Binding-site contacts:
Ligand atom O5 contacts residue ASP798 of chain 1.C at 3.9 Å.
Ligand atom C2 contacts residue ASN711 of chain 1.B at 2.4 Å.
Ligand atom C8 contacts residue ASN711 of chain 1.B at 4.3 Å.
Ligand atom N2 contacts residue ASN711 of chain 1.B at 2.9 Å (h-bond).
Ligand atom O5 contacts residue ASN711 of chain 1.B at 2.4 Å (h-bond).
Ligand atom C4 contacts residue ASN711 of chain 1.B at 4.2 Å.
Ligand atom C3 contacts residue ASN711 of chain 1.B at 3.8 Å.
Ligand atom C7 contacts residue ASN711 of chain 1.B at 3.2 Å.
Ligand atom C1 contacts residue ASP798 of chain 1.C at 4.4 Å.
Ligand atom C8 contacts residue GLY1133 of chain 1.B at 3.7 Å.
Ligand atom O7 contacts residue ASN711 of chain 1.B at 3.3 Å (h-bond).
Ligand atom C5 contacts residue ASN711 of chain 1.B at 3.7 Å.
Ligand atom C1 contacts residue ASN711 of chain 1.B at 1.4 Å.

The small molecule below binds the protein below.
Small molecule (SMILES): CC(=O)N[C@@H]1[C@@H](O)[C@H](O)[C@@H](CO)O[C@H]1O

Sequence of chain 1.C:
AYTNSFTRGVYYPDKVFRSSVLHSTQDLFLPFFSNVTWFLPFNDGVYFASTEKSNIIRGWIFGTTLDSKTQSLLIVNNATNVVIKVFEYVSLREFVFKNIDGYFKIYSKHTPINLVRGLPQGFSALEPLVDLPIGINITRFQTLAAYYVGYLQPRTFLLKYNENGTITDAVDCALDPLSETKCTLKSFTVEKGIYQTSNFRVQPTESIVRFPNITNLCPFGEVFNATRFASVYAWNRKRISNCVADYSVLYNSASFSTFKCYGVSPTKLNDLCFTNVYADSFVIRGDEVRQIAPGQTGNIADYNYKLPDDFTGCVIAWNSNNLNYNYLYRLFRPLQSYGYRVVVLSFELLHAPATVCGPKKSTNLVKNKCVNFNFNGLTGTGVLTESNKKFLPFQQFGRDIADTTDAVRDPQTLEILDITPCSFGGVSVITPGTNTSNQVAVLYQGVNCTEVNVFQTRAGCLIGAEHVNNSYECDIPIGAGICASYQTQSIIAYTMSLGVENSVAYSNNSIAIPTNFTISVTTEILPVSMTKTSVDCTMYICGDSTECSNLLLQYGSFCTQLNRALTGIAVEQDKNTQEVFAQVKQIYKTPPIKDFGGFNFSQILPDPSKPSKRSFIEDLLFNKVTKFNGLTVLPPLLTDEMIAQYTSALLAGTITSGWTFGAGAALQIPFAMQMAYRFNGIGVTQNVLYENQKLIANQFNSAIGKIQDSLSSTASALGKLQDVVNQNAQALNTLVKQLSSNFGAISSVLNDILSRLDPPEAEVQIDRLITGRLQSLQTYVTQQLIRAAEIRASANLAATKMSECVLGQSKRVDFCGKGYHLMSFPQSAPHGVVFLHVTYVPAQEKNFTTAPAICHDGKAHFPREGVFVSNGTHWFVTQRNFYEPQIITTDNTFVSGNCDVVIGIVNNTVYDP

Sequence of chain 1.B:
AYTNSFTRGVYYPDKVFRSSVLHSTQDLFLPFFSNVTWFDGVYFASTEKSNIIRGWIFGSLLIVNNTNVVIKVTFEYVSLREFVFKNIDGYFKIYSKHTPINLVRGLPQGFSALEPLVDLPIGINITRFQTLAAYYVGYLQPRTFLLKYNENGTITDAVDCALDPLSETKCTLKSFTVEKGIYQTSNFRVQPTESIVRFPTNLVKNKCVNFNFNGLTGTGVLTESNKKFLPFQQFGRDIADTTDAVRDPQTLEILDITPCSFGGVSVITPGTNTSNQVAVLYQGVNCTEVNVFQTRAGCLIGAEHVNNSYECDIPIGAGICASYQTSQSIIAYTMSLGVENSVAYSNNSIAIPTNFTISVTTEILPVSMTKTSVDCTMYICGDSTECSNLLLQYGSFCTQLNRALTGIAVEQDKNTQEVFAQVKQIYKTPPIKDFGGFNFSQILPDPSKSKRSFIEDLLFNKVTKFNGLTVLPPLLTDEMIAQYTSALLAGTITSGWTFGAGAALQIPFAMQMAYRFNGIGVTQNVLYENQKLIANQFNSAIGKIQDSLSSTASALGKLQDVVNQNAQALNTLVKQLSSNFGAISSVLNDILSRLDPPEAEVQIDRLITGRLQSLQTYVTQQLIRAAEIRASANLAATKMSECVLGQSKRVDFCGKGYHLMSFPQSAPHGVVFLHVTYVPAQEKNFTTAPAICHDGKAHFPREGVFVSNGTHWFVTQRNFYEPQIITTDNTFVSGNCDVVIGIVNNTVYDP